Sequence of chain 49.C:
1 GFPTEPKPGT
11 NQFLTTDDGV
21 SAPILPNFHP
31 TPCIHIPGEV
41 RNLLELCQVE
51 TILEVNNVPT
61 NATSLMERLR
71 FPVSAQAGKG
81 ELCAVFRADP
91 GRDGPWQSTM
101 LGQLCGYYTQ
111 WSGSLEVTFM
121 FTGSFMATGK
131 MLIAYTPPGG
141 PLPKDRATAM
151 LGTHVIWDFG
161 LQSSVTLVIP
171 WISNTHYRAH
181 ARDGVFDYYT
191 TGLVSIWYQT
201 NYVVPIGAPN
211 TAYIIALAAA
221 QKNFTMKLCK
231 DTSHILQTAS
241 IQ

Sequence of chain 50.C:
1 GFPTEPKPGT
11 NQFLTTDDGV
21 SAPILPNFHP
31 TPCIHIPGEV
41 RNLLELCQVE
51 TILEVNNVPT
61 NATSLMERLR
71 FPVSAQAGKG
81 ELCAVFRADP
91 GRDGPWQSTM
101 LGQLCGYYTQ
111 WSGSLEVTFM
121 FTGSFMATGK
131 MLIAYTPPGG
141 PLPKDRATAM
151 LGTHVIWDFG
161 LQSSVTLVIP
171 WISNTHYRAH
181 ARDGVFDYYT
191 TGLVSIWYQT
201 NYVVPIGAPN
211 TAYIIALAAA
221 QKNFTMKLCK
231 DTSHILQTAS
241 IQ

Binding-site contacts:
Ligand atom C6C contacts residue TYR201 of chain 49.A at 4.0 Å (hydrophobic).
Ligand atom C4 contacts residue VAL190 of chain 49.A at 3.8 Å (hydrophobic).
Ligand atom C6B contacts residue ILE113 of chain 49.A at 4.0 Å (hydrophobic).
Ligand atom C3B contacts residue TRP203 of chain 49.A at 3.2 Å (hydrophobic).
Ligand atom C5A contacts residue ASN228 of chain 49.A at 4.0 Å.
Ligand atom C5 contacts residue PHE155 of chain 49.A at 3.9 Å (hydrophobic).
Ligand atom N2 contacts residue PHE233 of chain 49.A at 3.8 Å.
Ligand atom C7C contacts residue MET230 of chain 49.A at 4.0 Å (hydrophobic).
Ligand atom C4C contacts residue VAL192 of chain 49.A at 3.5 Å (hydrophobic).
Ligand atom C31 contacts residue ILE24 of chain 49.C at 3.6 Å (hydrophobic).
Ligand atom C5 contacts residue PHE233 of chain 49.A at 3.9 Å (hydrophobic).
Ligand atom O1B contacts residue MET230 of chain 49.A at 4.0 Å.
Ligand atom C2C contacts residue VAL192 of chain 49.A at 3.7 Å (hydrophobic).
Ligand atom C5C contacts residue ILE111 of chain 49.A at 3.7 Å (hydrophobic).
Ligand atom C3B contacts residue ASN228 of chain 49.A at 4.0 Å.
Ligand atom C4B contacts residue TRP203 of chain 49.A at 3.6 Å (hydrophobic).
Ligand atom O1A contacts residue TRP203 of chain 49.A at 3.3 Å.
Ligand atom C5B contacts residue ASP112 of chain 49.A at 3.9 Å.
Ligand atom N3A contacts residue ASP112 of chain 49.A at 2.8 Å (salt-bridge).
Ligand atom C4C contacts residue PHE135 of chain 49.A at 3.7 Å (hydrophobic).
Ligand atom C5C contacts residue PHE135 of chain 49.A at 3.5 Å (hydrophobic).
Ligand atom C5B contacts residue ILE111 of chain 49.A at 4.0 Å (hydrophobic).
Ligand atom N3A contacts residue ILE113 of chain 49.A at 3.7 Å.
Ligand atom O1B contacts residue TYR201 of chain 49.A at 3.4 Å.
Ligand atom C4A contacts residue ASP112 of chain 49.A at 3.0 Å.
Ligand atom C31 contacts residue VAL179 of chain 49.A at 3.5 Å (hydrophobic).
Ligand atom C4A contacts residue THR114 of chain 49.A at 3.6 Å.
Ligand atom O1 contacts residue PHE155 of chain 49.A at 3.5 Å.
Ligand atom C3C contacts residue PHE135 of chain 49.A at 3.8 Å (hydrophobic).
Ligand atom O1 contacts residue PHE233 of chain 49.A at 3.1 Å.
Ligand atom C3 contacts residue PHE155 of chain 49.A at 4.0 Å (hydrophobic).
Ligand atom O1A contacts residue ASN228 of chain 49.A at 3.7 Å.
Ligand atom C2A contacts residue TRP203 of chain 49.A at 3.6 Å (hydrophobic).
Ligand atom C4B contacts residue ASN228 of chain 49.A at 4.0 Å.
Ligand atom C5B contacts residue ILE113 of chain 49.A at 3.5 Å (hydrophobic).
Ligand atom C2B contacts residue TYR201 of chain 49.A at 3.4 Å (hydrophobic).
Ligand atom C2B contacts residue TRP203 of chain 49.A at 4.1 Å (hydrophobic).
Ligand atom C31 contacts residue PRO177 of chain 49.A at 3.9 Å (hydrophobic).
Ligand atom C4 contacts residue ILE24 of chain 49.C at 4.0 Å (hydrophobic).
Ligand atom N2 contacts residue PHE155 of chain 49.A at 3.6 Å.

Sequence of chain 49.A:
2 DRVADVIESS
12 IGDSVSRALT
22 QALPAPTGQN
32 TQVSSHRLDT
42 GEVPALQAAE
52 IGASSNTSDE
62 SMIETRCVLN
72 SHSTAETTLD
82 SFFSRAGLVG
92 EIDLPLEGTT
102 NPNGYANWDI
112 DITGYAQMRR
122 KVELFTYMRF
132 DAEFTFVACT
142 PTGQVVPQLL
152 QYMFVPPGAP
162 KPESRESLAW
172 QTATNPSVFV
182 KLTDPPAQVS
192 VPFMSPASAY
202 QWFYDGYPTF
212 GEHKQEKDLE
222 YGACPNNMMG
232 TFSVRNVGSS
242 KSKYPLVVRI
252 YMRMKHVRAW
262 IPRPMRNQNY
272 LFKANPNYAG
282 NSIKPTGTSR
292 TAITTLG

A protein and the small-molecule ligand that binds it are described below.
Small molecule (SMILES): Cc1cc(CCCCCCCOc2ccc(C3=NCCO3)cc2)on1